This small molecule binds to this protein.
Small molecule (SMILES): Cc1ccc(C)c(C(=O)Nc2ccc3cc(-c4ccccc4)nn3c2)n1

Binding-site contacts:
Ligand atom C23 contacts residue LYS272 of chain 1.C at 3.5 Å.
Ligand atom C1 contacts residue LEU229 of chain 1.C at 3.6 Å (hydrophobic).
Ligand atom C19 contacts residue GLY279 of chain 1.C at 3.3 Å.
Ligand atom C7 contacts residue ILE246 of chain 1.C at 3.7 Å (hydrophobic).
Ligand atom N3 contacts residue PHE283 of chain 1.C at 3.5 Å.
Ligand atom C6 contacts residue ILE246 of chain 1.C at 3.6 Å (hydrophobic).
Ligand atom N18 contacts residue MET267 of chain 1.C at 3.4 Å.
Ligand atom C9 contacts residue GLN280 of chain 1.C at 3.6 Å.
Ligand atom C23 contacts residue GLU275 of chain 1.C at 3.4 Å.
Ligand atom N17 contacts residue MET267 of chain 1.C at 3.3 Å.
Ligand atom C2 contacts residue PHE283 of chain 1.C at 3.6 Å (hydrophobic).
Ligand atom C23 contacts residue PRO266 of chain 1.C at 3.7 Å (hydrophobic).
Ligand atom C23 contacts residue VAL276 of chain 1.C at 3.6 Å (hydrophobic).
Ligand atom C7 contacts residue GLN280 of chain 1.C at 3.6 Å.
Ligand atom C24 contacts residue LYS272 of chain 1.C at 3.5 Å.
Ligand atom N18 contacts residue TYR247 of chain 1.C at 2.6 Å (h-bond).
Ligand atom C25 contacts residue GLU275 of chain 1.C at 3.5 Å.
Ligand atom C16 contacts residue MET267 of chain 1.C at 3.5 Å (hydrophobic).
Ligand atom C13 contacts residue PHE283 of chain 1.C at 3.3 Å (hydrophobic).
Ligand atom C12 contacts residue MET267 of chain 1.C at 3.5 Å (hydrophobic).
Ligand atom C20 contacts residue GLY279 of chain 1.C at 3.6 Å.
Ligand atom C24 contacts residue GLU275 of chain 1.C at 3.0 Å.
Ligand atom C22 contacts residue MET267 of chain 1.C at 3.6 Å (hydrophobic).
Ligand atom C13 contacts residue MET267 of chain 1.C at 3.5 Å (hydrophobic).
Ligand atom C15 contacts residue TYR247 of chain 1.C at 3.3 Å (hydrophobic).
Ligand atom C21 contacts residue MET267 of chain 1.C at 3.6 Å (hydrophobic).
Ligand atom C21 contacts residue GLY279 of chain 1.C at 3.5 Å.
Ligand atom C19 contacts residue MET267 of chain 1.C at 3.5 Å (hydrophobic).
Ligand atom C14 contacts residue MET267 of chain 1.C at 3.4 Å (hydrophobic).
Ligand atom C6 contacts residue SER231 of chain 1.C at 3.7 Å.
Ligand atom C25 contacts residue PRO266 of chain 1.C at 3.5 Å (hydrophobic).
Ligand atom O10 contacts residue GLN280 of chain 1.C at 2.6 Å (h-bond).
Ligand atom C14 contacts residue PHE283 of chain 1.C at 3.7 Å (hydrophobic).
Ligand atom C15 contacts residue MET267 of chain 1.C at 3.4 Å (hydrophobic).
Ligand atom C16 contacts residue GLY279 of chain 1.C at 3.6 Å.
Ligand atom C15 contacts residue GLN280 of chain 1.C at 3.6 Å.
Ligand atom N17 contacts residue TYR247 of chain 1.C at 3.2 Å (h-bond).
Ligand atom C20 contacts residue MET267 of chain 1.C at 3.6 Å (hydrophobic).
Ligand atom C8 contacts residue LEU229 of chain 1.C at 3.7 Å (hydrophobic).
Ligand atom N11 contacts residue PHE283 of chain 1.C at 3.3 Å.

Sequence of chain 1.C:
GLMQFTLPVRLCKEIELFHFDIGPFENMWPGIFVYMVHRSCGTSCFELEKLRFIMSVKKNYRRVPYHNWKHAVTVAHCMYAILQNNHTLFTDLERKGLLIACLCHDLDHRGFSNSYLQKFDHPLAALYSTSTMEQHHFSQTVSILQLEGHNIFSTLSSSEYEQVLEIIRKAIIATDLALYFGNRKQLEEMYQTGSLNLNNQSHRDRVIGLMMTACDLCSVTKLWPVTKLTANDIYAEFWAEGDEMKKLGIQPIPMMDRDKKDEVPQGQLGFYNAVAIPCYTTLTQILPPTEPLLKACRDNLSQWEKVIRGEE